Binding-site contacts:
Ligand atom C4 contacts residue ASN21 of chain 37.E at 3.8 Å.
Ligand atom C6 contacts residue ASN21 of chain 37.E at 3.3 Å.
Ligand atom C7 contacts residue ASN21 of chain 37.E at 4.0 Å.
Ligand atom C2 contacts residue ASN21 of chain 37.E at 2.5 Å.
Ligand atom C5 contacts residue ASN21 of chain 37.E at 3.3 Å.
Ligand atom C1 contacts residue ASN21 of chain 37.E at 1.4 Å.
Ligand atom O7 contacts residue ASN21 of chain 37.E at 4.0 Å.
Ligand atom C3 contacts residue ASN21 of chain 37.E at 3.7 Å.
Ligand atom O6 contacts residue ASN21 of chain 37.E at 4.3 Å.
Ligand atom N2 contacts residue ASN21 of chain 37.E at 3.3 Å (h-bond).
Ligand atom O5 contacts residue ASN21 of chain 37.E at 2.5 Å (h-bond).

Sequence of chain 37.E:
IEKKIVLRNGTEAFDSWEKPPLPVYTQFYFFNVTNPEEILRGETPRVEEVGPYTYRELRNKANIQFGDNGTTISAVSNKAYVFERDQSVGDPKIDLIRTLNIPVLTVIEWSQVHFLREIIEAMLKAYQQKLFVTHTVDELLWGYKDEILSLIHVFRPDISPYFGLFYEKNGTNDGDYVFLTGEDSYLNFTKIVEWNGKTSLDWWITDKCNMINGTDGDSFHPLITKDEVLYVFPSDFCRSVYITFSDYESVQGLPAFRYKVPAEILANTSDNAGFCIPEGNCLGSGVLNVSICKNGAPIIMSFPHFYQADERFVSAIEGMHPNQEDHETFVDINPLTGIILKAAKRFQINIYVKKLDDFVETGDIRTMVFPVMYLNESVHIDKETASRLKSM

The small molecule below binds the protein below.
Small molecule (SMILES): CC(=O)N[C@@H]1[C@@H](O)[C@H](O)[C@@H](CO)O[C@H]1O